Binding-site contacts:
Ligand atom C4 contacts residue ASN740 of chain 1.A at 4.2 Å.
Ligand atom C7 contacts residue ASN740 of chain 1.A at 3.3 Å.
Ligand atom O5 contacts residue ASN740 of chain 1.A at 2.4 Å (h-bond).
Ligand atom O7 contacts residue ASN740 of chain 1.A at 3.4 Å (h-bond).
Ligand atom C8 contacts residue ASN740 of chain 1.A at 4.4 Å.
Ligand atom C5 contacts residue ASN740 of chain 1.A at 3.7 Å.
Ligand atom C1 contacts residue ASN740 of chain 1.A at 1.4 Å.
Ligand atom C3 contacts residue ASN740 of chain 1.A at 3.8 Å.
Ligand atom N2 contacts residue ASN740 of chain 1.A at 2.9 Å (h-bond).
Ligand atom C2 contacts residue ASN740 of chain 1.A at 2.4 Å.

Sequence of chain 1.A:
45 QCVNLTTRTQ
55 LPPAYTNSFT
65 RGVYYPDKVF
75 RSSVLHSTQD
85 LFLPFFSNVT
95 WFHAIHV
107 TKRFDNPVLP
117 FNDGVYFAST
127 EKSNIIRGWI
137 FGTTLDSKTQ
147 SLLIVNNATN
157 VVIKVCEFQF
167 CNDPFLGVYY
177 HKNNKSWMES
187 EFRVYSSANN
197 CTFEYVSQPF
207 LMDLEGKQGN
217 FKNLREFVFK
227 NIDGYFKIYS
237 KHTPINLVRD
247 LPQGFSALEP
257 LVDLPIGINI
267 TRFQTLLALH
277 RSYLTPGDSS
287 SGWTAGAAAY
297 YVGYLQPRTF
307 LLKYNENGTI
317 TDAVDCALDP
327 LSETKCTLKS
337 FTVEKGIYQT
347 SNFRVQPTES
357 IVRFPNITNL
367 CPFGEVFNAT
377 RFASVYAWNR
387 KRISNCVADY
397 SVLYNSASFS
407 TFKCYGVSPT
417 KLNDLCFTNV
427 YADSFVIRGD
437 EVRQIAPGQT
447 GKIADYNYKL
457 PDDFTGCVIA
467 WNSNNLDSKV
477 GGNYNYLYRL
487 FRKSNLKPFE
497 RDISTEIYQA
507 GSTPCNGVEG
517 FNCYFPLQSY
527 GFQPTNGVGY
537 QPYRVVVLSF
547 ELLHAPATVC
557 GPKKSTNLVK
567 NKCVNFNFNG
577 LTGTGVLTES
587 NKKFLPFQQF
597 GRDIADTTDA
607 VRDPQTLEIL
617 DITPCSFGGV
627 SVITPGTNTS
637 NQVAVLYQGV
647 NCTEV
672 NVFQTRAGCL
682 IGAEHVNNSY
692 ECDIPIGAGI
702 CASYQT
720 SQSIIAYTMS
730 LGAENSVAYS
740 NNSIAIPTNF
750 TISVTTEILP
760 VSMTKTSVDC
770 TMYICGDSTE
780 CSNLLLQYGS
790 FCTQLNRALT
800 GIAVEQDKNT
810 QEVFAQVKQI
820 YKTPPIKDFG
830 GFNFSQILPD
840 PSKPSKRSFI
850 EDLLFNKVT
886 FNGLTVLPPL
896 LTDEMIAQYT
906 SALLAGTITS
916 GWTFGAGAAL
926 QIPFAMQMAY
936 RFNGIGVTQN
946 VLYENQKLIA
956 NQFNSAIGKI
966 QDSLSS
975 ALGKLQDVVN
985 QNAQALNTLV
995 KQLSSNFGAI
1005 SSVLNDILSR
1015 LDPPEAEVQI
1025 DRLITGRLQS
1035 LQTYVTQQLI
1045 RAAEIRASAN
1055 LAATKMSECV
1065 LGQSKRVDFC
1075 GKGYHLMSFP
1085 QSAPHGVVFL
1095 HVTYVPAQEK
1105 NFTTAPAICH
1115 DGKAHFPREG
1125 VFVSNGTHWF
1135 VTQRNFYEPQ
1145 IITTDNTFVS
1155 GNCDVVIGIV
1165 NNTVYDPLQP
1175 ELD

The protein below binds the small molecule below.
Small molecule (SMILES): CC(=O)N[C@H]1[C@H](O[C@H]2[C@H](O)[C@@H](NC(C)=O)CO[C@@H]2CO)O[C@H](CO)[C@@H](O)[C@@H]1O